The small molecule below binds the protein below.
Small molecule (SMILES): CC(=O)N[C@@H]1[C@@H](O)[C@H](O)[C@@H](CO)O[C@H]1O

Sequence of chain 1.C:
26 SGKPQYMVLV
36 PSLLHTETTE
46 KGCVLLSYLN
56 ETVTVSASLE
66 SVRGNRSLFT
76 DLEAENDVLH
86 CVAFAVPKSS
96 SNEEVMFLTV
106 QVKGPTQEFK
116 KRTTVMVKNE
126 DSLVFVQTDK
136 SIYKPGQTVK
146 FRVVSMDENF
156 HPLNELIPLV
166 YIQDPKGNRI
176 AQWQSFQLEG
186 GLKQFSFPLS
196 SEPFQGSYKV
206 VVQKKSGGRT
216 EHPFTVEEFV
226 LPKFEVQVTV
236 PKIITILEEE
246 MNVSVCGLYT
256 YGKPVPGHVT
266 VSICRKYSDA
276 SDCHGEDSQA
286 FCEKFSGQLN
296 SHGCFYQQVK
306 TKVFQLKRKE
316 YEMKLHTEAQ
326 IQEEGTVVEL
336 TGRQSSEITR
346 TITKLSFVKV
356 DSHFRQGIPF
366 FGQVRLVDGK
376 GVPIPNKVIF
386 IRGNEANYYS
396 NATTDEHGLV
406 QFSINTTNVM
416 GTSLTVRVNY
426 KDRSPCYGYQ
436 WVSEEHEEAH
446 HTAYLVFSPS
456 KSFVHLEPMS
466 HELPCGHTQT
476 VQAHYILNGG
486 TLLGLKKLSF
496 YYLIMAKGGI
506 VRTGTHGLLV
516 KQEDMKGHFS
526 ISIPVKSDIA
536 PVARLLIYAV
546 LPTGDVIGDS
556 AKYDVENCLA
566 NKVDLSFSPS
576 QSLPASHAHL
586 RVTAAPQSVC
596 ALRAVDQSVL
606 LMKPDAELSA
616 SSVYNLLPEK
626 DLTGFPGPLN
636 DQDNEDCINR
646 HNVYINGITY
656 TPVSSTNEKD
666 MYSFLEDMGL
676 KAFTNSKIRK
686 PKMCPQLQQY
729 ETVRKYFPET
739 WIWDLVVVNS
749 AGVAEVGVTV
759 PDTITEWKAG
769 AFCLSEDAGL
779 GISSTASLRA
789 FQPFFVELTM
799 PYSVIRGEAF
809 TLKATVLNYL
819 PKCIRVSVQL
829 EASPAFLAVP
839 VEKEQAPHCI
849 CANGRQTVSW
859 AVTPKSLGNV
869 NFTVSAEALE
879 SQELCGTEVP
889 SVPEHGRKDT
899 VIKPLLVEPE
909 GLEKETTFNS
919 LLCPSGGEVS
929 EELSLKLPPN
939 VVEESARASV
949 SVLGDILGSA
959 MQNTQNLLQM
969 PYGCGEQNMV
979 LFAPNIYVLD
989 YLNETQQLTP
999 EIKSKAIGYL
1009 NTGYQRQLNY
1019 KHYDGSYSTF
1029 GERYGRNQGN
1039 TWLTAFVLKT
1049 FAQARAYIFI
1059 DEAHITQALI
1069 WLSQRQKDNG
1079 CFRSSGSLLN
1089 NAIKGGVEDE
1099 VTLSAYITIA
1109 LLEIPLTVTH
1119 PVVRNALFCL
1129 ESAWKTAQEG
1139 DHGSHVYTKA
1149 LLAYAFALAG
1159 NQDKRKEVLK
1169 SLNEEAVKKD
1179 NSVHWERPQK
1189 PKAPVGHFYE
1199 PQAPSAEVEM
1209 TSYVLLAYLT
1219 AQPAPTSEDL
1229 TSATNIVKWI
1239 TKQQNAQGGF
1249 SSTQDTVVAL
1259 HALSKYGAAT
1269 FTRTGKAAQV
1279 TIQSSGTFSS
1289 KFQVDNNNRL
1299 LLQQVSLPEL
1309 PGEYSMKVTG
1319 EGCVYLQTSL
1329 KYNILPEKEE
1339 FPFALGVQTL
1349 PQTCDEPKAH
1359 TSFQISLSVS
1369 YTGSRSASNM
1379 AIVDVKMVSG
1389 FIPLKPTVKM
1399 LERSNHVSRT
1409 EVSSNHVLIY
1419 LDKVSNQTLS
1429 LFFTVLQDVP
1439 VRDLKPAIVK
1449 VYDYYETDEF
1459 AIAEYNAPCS

Binding-site contacts:
Ligand atom C3 contacts residue ASN991 of chain 1.C at 3.5 Å.
Ligand atom C4 contacts residue ASN991 of chain 1.C at 3.9 Å.
Ligand atom C2 contacts residue ASN991 of chain 1.C at 2.2 Å.
Ligand atom C1 contacts residue GLU992 of chain 1.C at 4.1 Å.
Ligand atom O7 contacts residue ASN991 of chain 1.C at 3.4 Å (h-bond).
Ligand atom O6 contacts residue ALA1266 of chain 1.C at 4.1 Å.
Ligand atom C5 contacts residue GLU992 of chain 1.C at 4.3 Å.
Ligand atom C6 contacts residue ALA1266 of chain 1.C at 4.0 Å (hydrophobic).
Ligand atom O6 contacts residue PHE1269 of chain 1.C at 4.5 Å.
Ligand atom C6 contacts residue GLY1265 of chain 1.C at 3.8 Å.
Ligand atom C6 contacts residue GLN994 of chain 1.C at 3.9 Å.
Ligand atom C6 contacts residue ASN991 of chain 1.C at 4.4 Å.
Ligand atom O5 contacts residue GLU992 of chain 1.C at 3.3 Å.
Ligand atom C5 contacts residue ASN991 of chain 1.C at 3.3 Å.
Ligand atom C6 contacts residue PHE1269 of chain 1.C at 4.5 Å (hydrophobic).
Ligand atom C6 contacts residue GLU992 of chain 1.C at 3.8 Å.
Ligand atom C1 contacts residue ASN991 of chain 1.C at 1.1 Å.
Ligand atom N2 contacts residue ASN991 of chain 1.C at 2.8 Å (h-bond).
Ligand atom O6 contacts residue GLN994 of chain 1.C at 2.6 Å (h-bond).
Ligand atom O6 contacts residue GLU992 of chain 1.C at 2.6 Å (salt-bridge).
Ligand atom C7 contacts residue ASN991 of chain 1.C at 3.6 Å.
Ligand atom O5 contacts residue ASN991 of chain 1.C at 2.0 Å (h-bond).
Ligand atom O6 contacts residue GLY1265 of chain 1.C at 3.2 Å (h-bond).
Ligand atom O5 contacts residue GLN994 of chain 1.C at 4.0 Å.
Ligand atom C5 contacts residue GLN994 of chain 1.C at 4.1 Å.
Ligand atom O6 contacts residue ASN991 of chain 1.C at 4.2 Å.